Sequence of chain 2.A:
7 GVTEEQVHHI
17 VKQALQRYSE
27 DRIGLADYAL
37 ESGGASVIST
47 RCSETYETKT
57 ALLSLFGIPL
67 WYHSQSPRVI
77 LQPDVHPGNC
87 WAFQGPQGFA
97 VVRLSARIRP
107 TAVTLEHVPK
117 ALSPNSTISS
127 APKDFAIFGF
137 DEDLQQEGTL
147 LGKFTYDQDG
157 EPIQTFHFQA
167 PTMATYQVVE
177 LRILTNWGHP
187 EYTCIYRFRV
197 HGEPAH

Sequence of chain 3.A:
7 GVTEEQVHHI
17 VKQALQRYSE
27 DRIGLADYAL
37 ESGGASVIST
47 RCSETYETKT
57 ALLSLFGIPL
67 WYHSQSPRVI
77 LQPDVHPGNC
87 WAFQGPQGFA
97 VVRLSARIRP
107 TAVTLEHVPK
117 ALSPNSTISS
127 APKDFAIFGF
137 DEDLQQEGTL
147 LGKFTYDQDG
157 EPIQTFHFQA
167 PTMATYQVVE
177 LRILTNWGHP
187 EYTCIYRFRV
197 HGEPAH

Binding-site contacts:
Ligand atom C4 contacts residue HIS69 of chain 2.A at 3.5 Å.
Ligand atom C11 contacts residue GLU37 of chain 3.A at 3.2 Å.
Ligand atom O6 contacts residue SER38 of chain 3.A at 4.0 Å.
Ligand atom C8 contacts residue GLN71 of chain 2.A at 4.4 Å.
Ligand atom C3 contacts residue HIS69 of chain 2.A at 4.2 Å.
Ligand atom O5 contacts residue LEU59 of chain 2.A at 3.5 Å.
Ligand atom O6 contacts residue TYR28 of chain 2.B at 3.5 Å (h-bond).
Ligand atom O16 contacts residue LEU59 of chain 2.A at 4.3 Å.
Ligand atom O2 contacts residue SER38 of chain 3.A at 3.8 Å.
Ligand atom O2 contacts residue ASN85 of chain 2.A at 3.0 Å (h-bond).
Ligand atom C18 contacts residue TRP67 of chain 2.A at 3.7 Å (hydrophobic).
Ligand atom C4 contacts residue LEU59 of chain 2.A at 4.2 Å (hydrophobic).
Ligand atom O4 contacts residue ASP80 of chain 2.A at 4.4 Å.
Ligand atom C57 contacts residue ARG74 of chain 3.A at 4.0 Å.
Ligand atom O61 contacts residue ARG74 of chain 3.A at 2.9 Å (salt-bridge).
Ligand atom C7 contacts residue ASN85 of chain 2.A at 3.9 Å.
Ligand atom O4 contacts residue ASN85 of chain 2.A at 3.4 Å (h-bond).
Ligand atom C57 contacts residue LEU59 of chain 2.A at 3.9 Å (hydrophobic).
Ligand atom O6 contacts residue LEU26 of chain 2.B at 4.0 Å.
Ligand atom O2 contacts residue GLN71 of chain 2.A at 3.2 Å (h-bond).
Ligand atom C11 contacts residue TYR28 of chain 2.B at 4.4 Å (hydrophobic).
Ligand atom C9 contacts residue GLU37 of chain 3.A at 3.8 Å.
Ligand atom C18 contacts residue LEU59 of chain 2.A at 4.0 Å (hydrophobic).
Ligand atom O61 contacts residue LEU59 of chain 2.A at 3.9 Å.
Ligand atom O1 contacts residue GLU37 of chain 3.A at 4.0 Å.
Ligand atom C57 contacts residue HIS69 of chain 2.A at 3.9 Å.
Ligand atom O2 contacts residue HIS69 of chain 2.A at 4.4 Å.
Ligand atom C19 contacts residue TRP67 of chain 2.A at 3.7 Å (hydrophobic).
Ligand atom O7 contacts residue HIS69 of chain 2.A at 3.7 Å.
Ligand atom O1 contacts residue ARG74 of chain 3.A at 4.0 Å.
Ligand atom C8 contacts residue SER38 of chain 3.A at 4.1 Å.
Ligand atom C6 contacts residue HIS69 of chain 2.A at 4.0 Å.
Ligand atom C11 contacts residue SER38 of chain 3.A at 3.8 Å.
Ligand atom O5 contacts residue HIS69 of chain 2.A at 4.0 Å.
Ligand atom C8 contacts residue ASN85 of chain 2.A at 3.5 Å.
Ligand atom O6 contacts residue GLU37 of chain 3.A at 4.0 Å.
Ligand atom C6 contacts residue LEU59 of chain 2.A at 4.5 Å (hydrophobic).
Ligand atom C2 contacts residue HIS69 of chain 2.A at 4.3 Å.

The protein below binds the small molecule below.
Small molecule (SMILES): CCCCCCCCCCO[C@@H]1O[C@H](CO)[C@@H](O[C@H]2O[C@H](CO)[C@@H](O)[C@H](O)[C@H]2O)[C@H](O)[C@H]1O

Sequence of chain 2.B:
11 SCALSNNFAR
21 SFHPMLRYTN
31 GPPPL